Sequence of chain 1.A:
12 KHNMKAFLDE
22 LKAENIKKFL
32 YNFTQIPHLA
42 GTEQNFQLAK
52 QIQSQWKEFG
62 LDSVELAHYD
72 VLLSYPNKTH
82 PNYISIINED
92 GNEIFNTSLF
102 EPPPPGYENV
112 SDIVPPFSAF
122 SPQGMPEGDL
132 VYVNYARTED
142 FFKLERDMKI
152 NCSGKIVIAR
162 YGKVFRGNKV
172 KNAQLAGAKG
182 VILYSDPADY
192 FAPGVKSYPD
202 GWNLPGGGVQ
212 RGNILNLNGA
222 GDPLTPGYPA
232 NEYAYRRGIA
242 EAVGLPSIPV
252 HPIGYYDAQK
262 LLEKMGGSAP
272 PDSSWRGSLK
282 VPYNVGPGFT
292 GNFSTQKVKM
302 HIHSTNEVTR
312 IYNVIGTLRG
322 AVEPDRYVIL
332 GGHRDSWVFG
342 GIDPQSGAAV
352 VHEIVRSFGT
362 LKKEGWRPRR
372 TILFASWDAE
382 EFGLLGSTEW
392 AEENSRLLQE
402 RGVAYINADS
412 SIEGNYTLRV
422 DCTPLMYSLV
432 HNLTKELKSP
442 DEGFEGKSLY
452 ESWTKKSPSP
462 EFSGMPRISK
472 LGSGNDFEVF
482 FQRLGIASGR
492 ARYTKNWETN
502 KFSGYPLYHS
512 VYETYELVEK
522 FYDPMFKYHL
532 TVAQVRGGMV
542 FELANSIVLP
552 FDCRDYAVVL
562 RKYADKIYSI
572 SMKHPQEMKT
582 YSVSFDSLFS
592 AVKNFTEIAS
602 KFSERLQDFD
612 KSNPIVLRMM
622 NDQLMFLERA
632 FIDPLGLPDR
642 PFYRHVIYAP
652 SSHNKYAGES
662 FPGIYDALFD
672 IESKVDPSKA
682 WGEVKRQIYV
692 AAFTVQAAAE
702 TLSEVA

Sequence of chain 2.A:
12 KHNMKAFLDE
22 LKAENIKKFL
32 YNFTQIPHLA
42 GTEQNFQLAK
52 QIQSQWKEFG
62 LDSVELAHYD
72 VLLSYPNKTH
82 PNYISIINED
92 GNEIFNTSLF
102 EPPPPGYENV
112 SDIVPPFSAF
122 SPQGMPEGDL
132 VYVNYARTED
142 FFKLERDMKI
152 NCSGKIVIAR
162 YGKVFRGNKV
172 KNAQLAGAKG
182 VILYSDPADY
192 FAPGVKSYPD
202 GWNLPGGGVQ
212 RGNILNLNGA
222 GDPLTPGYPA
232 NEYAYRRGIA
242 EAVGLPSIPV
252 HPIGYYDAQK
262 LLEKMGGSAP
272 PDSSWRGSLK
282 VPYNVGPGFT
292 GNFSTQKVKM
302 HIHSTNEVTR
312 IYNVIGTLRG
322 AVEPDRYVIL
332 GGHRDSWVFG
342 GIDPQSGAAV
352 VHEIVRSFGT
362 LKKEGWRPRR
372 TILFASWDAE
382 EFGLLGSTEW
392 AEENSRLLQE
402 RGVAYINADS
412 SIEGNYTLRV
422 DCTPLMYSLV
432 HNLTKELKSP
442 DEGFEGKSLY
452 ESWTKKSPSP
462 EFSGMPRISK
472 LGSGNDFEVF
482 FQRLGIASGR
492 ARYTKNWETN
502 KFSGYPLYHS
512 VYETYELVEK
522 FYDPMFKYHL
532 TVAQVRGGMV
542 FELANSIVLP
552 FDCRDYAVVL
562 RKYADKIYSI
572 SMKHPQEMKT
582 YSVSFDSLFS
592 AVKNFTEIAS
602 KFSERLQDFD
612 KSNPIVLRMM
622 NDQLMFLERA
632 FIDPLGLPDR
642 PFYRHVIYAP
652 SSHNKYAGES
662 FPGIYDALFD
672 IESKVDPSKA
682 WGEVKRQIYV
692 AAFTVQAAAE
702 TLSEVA

Binding-site contacts:
Ligand atom C3 contacts residue ASN595 of chain 1.A at 3.8 Å.
Ligand atom O6 contacts residue LEU67 of chain 2.A at 3.8 Å.
Ligand atom O4 contacts residue GLU233 of chain 2.A at 2.5 Å (salt-bridge).
Ligand atom O5 contacts residue ASN595 of chain 1.A at 2.3 Å (h-bond).
Ligand atom C2 contacts residue SER591 of chain 1.A at 3.6 Å.
Ligand atom C3 contacts residue ARG311 of chain 2.A at 3.7 Å.
Ligand atom O2 contacts residue GLU233 of chain 2.A at 2.6 Å (salt-bridge).
Ligand atom O4 contacts residue ARG311 of chain 2.A at 3.8 Å.
Ligand atom O7 contacts residue GLN697 of chain 1.A at 3.3 Å.
Ligand atom N2 contacts residue ASN595 of chain 1.A at 3.0 Å (h-bond).
Ligand atom C1 contacts residue GLN697 of chain 1.A at 3.8 Å.
Ligand atom C2 contacts residue ASN595 of chain 1.A at 2.5 Å.
Ligand atom C6 contacts residue LEU67 of chain 2.A at 3.7 Å (hydrophobic).
Ligand atom N2 contacts residue SER591 of chain 1.A at 3.0 Å (h-bond).
Ligand atom C8 contacts residue TYR234 of chain 2.A at 3.7 Å (hydrophobic).
Ligand atom O3 contacts residue GLU233 of chain 2.A at 3.6 Å (salt-bridge).
Ligand atom C2 contacts residue ARG311 of chain 2.A at 3.7 Å.
Ligand atom C1 contacts residue ASN595 of chain 1.A at 1.4 Å.
Ligand atom C6 contacts residue HIS69 of chain 2.A at 3.9 Å.
Ligand atom C4 contacts residue GLU233 of chain 2.A at 3.6 Å.
Ligand atom C8 contacts residue SER588 of chain 1.A at 3.6 Å.
Ligand atom O3 contacts residue ARG311 of chain 2.A at 3.0 Å (salt-bridge).
Ligand atom O5 contacts residue HIS69 of chain 2.A at 3.5 Å.
Ligand atom O2 contacts residue HIS69 of chain 2.A at 2.9 Å (h-bond).
Ligand atom C2 contacts residue GLU233 of chain 2.A at 3.3 Å.
Ligand atom C5 contacts residue ASN595 of chain 1.A at 3.6 Å.
Ligand atom C3 contacts residue ARG311 of chain 2.A at 3.7 Å.
Ligand atom C1 contacts residue SER591 of chain 1.A at 3.6 Å.
Ligand atom C7 contacts residue ASN595 of chain 1.A at 3.9 Å.
Ligand atom C2 contacts residue GLN697 of chain 1.A at 3.8 Å.
Ligand atom C4 contacts residue ARG311 of chain 2.A at 3.5 Å.
Ligand atom O6 contacts residue HIS69 of chain 2.A at 2.7 Å (h-bond).
Ligand atom O4 contacts residue LEU67 of chain 2.A at 3.8 Å.
Ligand atom O6 contacts residue GLU233 of chain 2.A at 3.6 Å.
Ligand atom N2 contacts residue GLN697 of chain 1.A at 3.5 Å (h-bond).
Ligand atom C7 contacts residue GLN697 of chain 1.A at 3.4 Å.
Ligand atom O2 contacts residue ARG311 of chain 2.A at 3.4 Å (salt-bridge).
Ligand atom C8 contacts residue ALA592 of chain 1.A at 3.9 Å (hydrophobic).
Ligand atom C1 contacts residue ARG311 of chain 2.A at 3.9 Å.
Ligand atom C5 contacts residue GLU233 of chain 2.A at 3.8 Å.

The small molecule below binds the protein below.
Small molecule (SMILES): CC(=O)N[C@H]1[C@H](O[C@H]2[C@H](O)[C@@H](NC(C)=O)CO[C@@H]2CO)O[C@H](CO)[C@@H](O[C@@H]2O[C@H](CO[C@H]3O[C@H](CO)[C@@H](O)[C@H](O)[C@@H]3O)[C@@H](O)[C@H](O[C@H]3O[C@H](CO)[C@@H](O)[C@H](O)[C@@H]3O)[C@@H]2O)[C@@H]1O